Sequence of chain 1.V:
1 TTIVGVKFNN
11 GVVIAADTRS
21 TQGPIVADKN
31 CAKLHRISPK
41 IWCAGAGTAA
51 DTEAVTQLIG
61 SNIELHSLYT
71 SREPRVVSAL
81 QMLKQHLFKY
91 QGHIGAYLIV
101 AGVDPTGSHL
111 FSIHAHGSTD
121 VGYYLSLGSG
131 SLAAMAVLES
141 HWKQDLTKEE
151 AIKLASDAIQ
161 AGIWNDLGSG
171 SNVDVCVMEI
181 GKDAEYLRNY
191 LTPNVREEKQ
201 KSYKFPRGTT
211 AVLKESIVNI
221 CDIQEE

Binding-site contacts:
Ligand atom C14 contacts residue GLY45 of chain 1.V at 3.7 Å.
Ligand atom C9 contacts residue THR21 of chain 1.V at 3.5 Å.
Ligand atom O12 contacts residue THR1 of chain 1.V at 4.1 Å.
Ligand atom O10 contacts residue GLY47 of chain 1.V at 3.5 Å (h-bond).
Ligand atom C2 contacts residue THR21 of chain 1.V at 3.4 Å.
Ligand atom C6 contacts residue ALA46 of chain 1.V at 4.3 Å (hydrophobic).
Ligand atom C14 contacts residue GLY47 of chain 1.V at 3.8 Å.
Ligand atom C14 contacts residue THR1 of chain 1.V at 3.4 Å.
Ligand atom O7 contacts residue GLY47 of chain 1.V at 2.9 Å (h-bond).
Ligand atom C6 contacts residue LYS33 of chain 1.V at 4.2 Å.
Ligand atom C6 contacts residue THR1 of chain 1.V at 1.4 Å.
Ligand atom O12 contacts residue THR21 of chain 1.V at 3.2 Å (h-bond).
Ligand atom C15 contacts residue SER20 of chain 1.V at 3.4 Å.
Ligand atom C5 contacts residue THR1 of chain 1.V at 2.3 Å.
Ligand atom C6 contacts residue GLY47 of chain 1.V at 4.0 Å.
Ligand atom C9 contacts residue TYR33 of chain 1.L at 4.2 Å (hydrophobic).
Ligand atom C13 contacts residue THR1 of chain 1.V at 3.7 Å.
Ligand atom C11 contacts residue LYS33 of chain 1.V at 4.0 Å.
Ligand atom C11 contacts residue SER20 of chain 1.V at 4.2 Å.
Ligand atom C11 contacts residue THR1 of chain 1.V at 2.9 Å.
Ligand atom O7 contacts residue ALA46 of chain 1.V at 3.3 Å.
Ligand atom C3 contacts residue GLY47 of chain 1.V at 3.6 Å.
Ligand atom O12 contacts residue SER20 of chain 1.V at 3.4 Å.
Ligand atom C1 contacts residue THR1 of chain 1.V at 3.0 Å.
Ligand atom C15 contacts residue ALA49 of chain 1.V at 3.8 Å (hydrophobic).
Ligand atom C15 contacts residue CYS31 of chain 1.V at 4.2 Å (hydrophobic).
Ligand atom N4 contacts residue THR1 of chain 1.V at 3.6 Å (h-bond).
Ligand atom C5 contacts residue GLY47 of chain 1.V at 4.1 Å.
Ligand atom N4 contacts residue GLY47 of chain 1.V at 2.9 Å (h-bond).
Ligand atom O8 contacts residue GLY168 of chain 1.V at 4.2 Å.
Ligand atom C14 contacts residue ALA46 of chain 1.V at 4.1 Å (hydrophobic).
Ligand atom C15 contacts residue LYS33 of chain 1.V at 4.2 Å.
Ligand atom O12 contacts residue ARG19 of chain 1.V at 4.2 Å.
Ligand atom C13 contacts residue GLY47 of chain 1.V at 3.9 Å.
Ligand atom C1 contacts residue THR21 of chain 1.V at 3.8 Å.
Ligand atom O8 contacts residue SER129 of chain 1.V at 3.9 Å.
Ligand atom C11 contacts residue ARG19 of chain 1.V at 4.1 Å.
Ligand atom C13 contacts residue ALA49 of chain 1.V at 4.0 Å (hydrophobic).
Ligand atom O8 contacts residue THR1 of chain 1.V at 3.0 Å (h-bond).
Ligand atom O7 contacts residue THR1 of chain 1.V at 2.3 Å (h-bond).

Sequence of chain 1.L:
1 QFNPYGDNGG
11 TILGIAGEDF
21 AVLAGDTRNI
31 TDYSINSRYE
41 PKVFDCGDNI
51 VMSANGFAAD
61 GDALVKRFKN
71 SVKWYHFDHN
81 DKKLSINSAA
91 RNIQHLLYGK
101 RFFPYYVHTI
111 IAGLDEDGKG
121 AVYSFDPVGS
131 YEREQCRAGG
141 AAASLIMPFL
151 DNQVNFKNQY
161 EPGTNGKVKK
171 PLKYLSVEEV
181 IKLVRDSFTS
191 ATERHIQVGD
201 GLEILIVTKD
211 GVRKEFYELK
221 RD

This protein binds this small molecule.
Small molecule (SMILES): CC(C)[C@H](O)[C@@]1(C=O)NC(=O)[C@H](C)[C@@H]1O